Sequence of chain 33.C:
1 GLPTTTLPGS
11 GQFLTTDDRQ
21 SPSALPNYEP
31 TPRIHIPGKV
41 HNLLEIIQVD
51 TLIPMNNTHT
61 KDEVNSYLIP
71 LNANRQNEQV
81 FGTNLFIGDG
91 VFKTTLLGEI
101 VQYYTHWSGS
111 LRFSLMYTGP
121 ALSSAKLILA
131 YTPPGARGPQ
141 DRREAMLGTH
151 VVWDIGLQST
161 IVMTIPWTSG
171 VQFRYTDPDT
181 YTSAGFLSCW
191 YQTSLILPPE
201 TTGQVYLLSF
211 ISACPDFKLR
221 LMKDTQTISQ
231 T

The small molecule below binds the protein below.
Small molecule (SMILES): COc1cc(CC(=O)c2ccc(C#N)cc2)c([N+](=O)[O-])cc1OC

Sequence of chain 32.A:
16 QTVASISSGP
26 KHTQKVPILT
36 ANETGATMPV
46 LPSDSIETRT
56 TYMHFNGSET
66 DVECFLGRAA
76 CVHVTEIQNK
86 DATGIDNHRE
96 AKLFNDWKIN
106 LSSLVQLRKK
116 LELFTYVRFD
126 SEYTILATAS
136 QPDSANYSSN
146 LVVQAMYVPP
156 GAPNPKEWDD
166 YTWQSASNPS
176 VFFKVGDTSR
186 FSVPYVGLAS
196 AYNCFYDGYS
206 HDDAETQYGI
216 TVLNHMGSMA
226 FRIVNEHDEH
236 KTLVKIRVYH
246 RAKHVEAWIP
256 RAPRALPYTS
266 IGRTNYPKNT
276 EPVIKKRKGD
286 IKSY

Binding-site contacts:
Ligand atom N22 contacts residue VAL191 of chain 32.A at 3.9 Å.
Ligand atom C12 contacts residue TYR197 of chain 32.A at 3.5 Å (hydrophobic).
Ligand atom C14 contacts residue TYR197 of chain 32.A at 3.7 Å (hydrophobic).
Ligand atom O16 contacts residue TYR128 of chain 32.A at 2.9 Å (h-bond).
Ligand atom N13 contacts residue TYR197 of chain 32.A at 3.4 Å.
Ligand atom C03 contacts residue TYR128 of chain 32.A at 3.7 Å (hydrophobic).
Ligand atom O16 contacts residue VAL188 of chain 32.A at 3.8 Å.
Ligand atom C19 contacts residue TYR152 of chain 32.A at 3.9 Å (hydrophobic).
Ligand atom C10 contacts residue MET221 of chain 32.A at 3.9 Å (hydrophobic).
Ligand atom O02 contacts residue MET224 of chain 32.A at 3.5 Å.
Ligand atom C06 contacts residue TYR128 of chain 32.A at 3.4 Å (hydrophobic).
Ligand atom N13 contacts residue GOL1 of chain 32.E at 3.7 Å.
Ligand atom C08 contacts residue TYR128 of chain 32.A at 3.3 Å (hydrophobic).
Ligand atom C06 contacts residue ILE104 of chain 32.A at 3.5 Å (hydrophobic).
Ligand atom O02 contacts residue TYR128 of chain 32.A at 3.8 Å.
Ligand atom O23 contacts residue TYR152 of chain 32.A at 3.0 Å (h-bond).
Ligand atom O20 contacts residue TYR152 of chain 32.A at 3.7 Å.
Ligand atom C17 contacts residue TYR152 of chain 32.A at 3.8 Å (hydrophobic).
Ligand atom C07 contacts residue TYR128 of chain 32.A at 2.9 Å (hydrophobic).
Ligand atom C11 contacts residue TYR197 of chain 32.A at 3.5 Å (hydrophobic).
Ligand atom C09 contacts residue MET221 of chain 32.A at 3.9 Å (hydrophobic).
Ligand atom O24 contacts residue VAL191 of chain 32.A at 3.1 Å.
Ligand atom O24 contacts residue TYR152 of chain 32.A at 3.5 Å (h-bond).
Ligand atom C21 contacts residue TYR152 of chain 32.A at 3.6 Å (hydrophobic).
Ligand atom C15 contacts residue TYR197 of chain 32.A at 3.8 Å (hydrophobic).
Ligand atom O23 contacts residue LEU221 of chain 33.C at 3.9 Å.
Ligand atom C05 contacts residue TYR128 of chain 32.A at 3.8 Å (hydrophobic).
Ligand atom N22 contacts residue TYR152 of chain 32.A at 3.3 Å (h-bond).
Ligand atom O20 contacts residue PHE186 of chain 32.A at 3.8 Å.
Ligand atom C15 contacts residue TYR128 of chain 32.A at 3.1 Å (hydrophobic).
Ligand atom C01 contacts residue MET224 of chain 32.A at 3.7 Å (hydrophobic).
Ligand atom O23 contacts residue VAL191 of chain 32.A at 3.9 Å.
Ligand atom C14 contacts residue LEU106 of chain 32.A at 3.5 Å (hydrophobic).
Ligand atom C01 contacts residue PHE186 of chain 32.A at 2.8 Å (hydrophobic).
Ligand atom C01 contacts residue TYR128 of chain 32.A at 2.9 Å (hydrophobic).
Ligand atom C15 contacts residue SER126 of chain 32.A at 3.5 Å.
Ligand atom C04 contacts residue TYR128 of chain 32.A at 3.4 Å (hydrophobic).
Ligand atom C10 contacts residue TYR197 of chain 32.A at 3.7 Å (hydrophobic).
Ligand atom C18 contacts residue TYR152 of chain 32.A at 3.7 Å (hydrophobic).
Ligand atom C08 contacts residue TYR197 of chain 32.A at 3.9 Å (hydrophobic).

Sequence of chain 32.C:
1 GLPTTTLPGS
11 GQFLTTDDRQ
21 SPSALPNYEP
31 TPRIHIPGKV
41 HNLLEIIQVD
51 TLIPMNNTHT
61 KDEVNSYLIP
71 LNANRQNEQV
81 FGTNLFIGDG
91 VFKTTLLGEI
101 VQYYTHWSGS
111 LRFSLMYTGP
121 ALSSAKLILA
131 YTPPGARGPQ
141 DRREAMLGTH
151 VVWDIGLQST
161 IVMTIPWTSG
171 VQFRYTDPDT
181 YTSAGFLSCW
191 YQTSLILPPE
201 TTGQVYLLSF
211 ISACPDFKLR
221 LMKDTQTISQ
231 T